Sequence of chain 5.B:
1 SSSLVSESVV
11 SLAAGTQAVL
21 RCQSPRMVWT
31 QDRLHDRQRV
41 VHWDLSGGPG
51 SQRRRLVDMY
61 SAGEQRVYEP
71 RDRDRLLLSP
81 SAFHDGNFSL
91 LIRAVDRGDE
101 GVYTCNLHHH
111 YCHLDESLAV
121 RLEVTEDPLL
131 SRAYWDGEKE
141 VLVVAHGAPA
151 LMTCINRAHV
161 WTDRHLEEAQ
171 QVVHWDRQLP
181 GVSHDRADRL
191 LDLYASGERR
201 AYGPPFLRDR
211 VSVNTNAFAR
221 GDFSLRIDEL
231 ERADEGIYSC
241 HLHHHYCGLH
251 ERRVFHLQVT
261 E

A protein and the small-molecule ligand that binds it are described below.
Small molecule (SMILES): CC(=O)N[C@@H]1[C@@H](O)[C@H](O)[C@@H](CO)O[C@H]1O

Sequence of chain 5.I:
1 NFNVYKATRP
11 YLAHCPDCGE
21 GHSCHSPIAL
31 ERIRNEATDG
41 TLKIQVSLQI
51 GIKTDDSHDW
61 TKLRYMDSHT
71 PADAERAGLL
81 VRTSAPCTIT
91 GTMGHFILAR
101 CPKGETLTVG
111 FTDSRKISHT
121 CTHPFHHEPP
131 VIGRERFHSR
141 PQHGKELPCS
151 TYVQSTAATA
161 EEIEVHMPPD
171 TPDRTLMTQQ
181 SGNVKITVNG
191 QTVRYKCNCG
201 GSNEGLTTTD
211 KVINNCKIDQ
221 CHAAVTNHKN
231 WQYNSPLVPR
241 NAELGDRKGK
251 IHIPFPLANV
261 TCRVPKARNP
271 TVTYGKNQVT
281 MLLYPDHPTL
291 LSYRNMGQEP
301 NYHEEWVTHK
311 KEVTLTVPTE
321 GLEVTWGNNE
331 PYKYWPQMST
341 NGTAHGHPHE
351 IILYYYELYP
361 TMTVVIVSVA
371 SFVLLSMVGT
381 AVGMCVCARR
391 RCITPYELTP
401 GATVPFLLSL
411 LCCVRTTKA

Sequence of chain 5.H:
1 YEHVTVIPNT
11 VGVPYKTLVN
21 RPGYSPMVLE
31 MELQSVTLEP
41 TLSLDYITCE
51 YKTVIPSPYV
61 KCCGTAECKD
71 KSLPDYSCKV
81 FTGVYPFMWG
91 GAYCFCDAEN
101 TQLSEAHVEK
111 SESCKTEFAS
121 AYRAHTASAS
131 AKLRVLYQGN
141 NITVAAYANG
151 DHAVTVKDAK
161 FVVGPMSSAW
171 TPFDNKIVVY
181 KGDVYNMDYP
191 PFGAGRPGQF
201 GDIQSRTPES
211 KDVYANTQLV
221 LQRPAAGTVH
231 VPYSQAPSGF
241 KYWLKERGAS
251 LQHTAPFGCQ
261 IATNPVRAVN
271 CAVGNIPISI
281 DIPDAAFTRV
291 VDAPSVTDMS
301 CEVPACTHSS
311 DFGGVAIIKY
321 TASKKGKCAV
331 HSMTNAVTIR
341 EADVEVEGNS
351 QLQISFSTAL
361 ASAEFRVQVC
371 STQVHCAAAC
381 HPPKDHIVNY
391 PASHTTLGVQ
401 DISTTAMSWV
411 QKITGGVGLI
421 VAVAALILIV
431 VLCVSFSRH

Binding-site contacts:
Ligand atom N2 contacts residue ASN259 of chain 5.I at 3.0 Å (h-bond).
Ligand atom C7 contacts residue ASN259 of chain 5.I at 3.1 Å.
Ligand atom C8 contacts residue GLU198 of chain 5.B at 4.1 Å.
Ligand atom C5 contacts residue ASN259 of chain 5.I at 3.6 Å.
Ligand atom C1 contacts residue ASN259 of chain 5.I at 1.4 Å.
Ligand atom O6 contacts residue ASN259 of chain 5.I at 4.5 Å.
Ligand atom O5 contacts residue ASN259 of chain 5.I at 2.3 Å (h-bond).
Ligand atom C6 contacts residue LYS115 of chain 5.H at 4.3 Å.
Ligand atom O6 contacts residue LYS115 of chain 5.H at 3.7 Å.
Ligand atom C4 contacts residue LYS115 of chain 5.H at 4.5 Å.
Ligand atom C4 contacts residue ASN259 of chain 5.I at 4.1 Å.
Ligand atom O7 contacts residue ASN259 of chain 5.I at 2.8 Å (h-bond).
Ligand atom C8 contacts residue ASN259 of chain 5.I at 4.4 Å.
Ligand atom O6 contacts residue THR116 of chain 5.H at 3.5 Å.
Ligand atom C3 contacts residue ASN259 of chain 5.I at 3.8 Å.
Ligand atom C2 contacts residue ASN259 of chain 5.I at 2.4 Å.
Ligand atom O5 contacts residue THR116 of chain 5.H at 4.3 Å.
Ligand atom O7 contacts residue LYS181 of chain 5.H at 4.1 Å.